Sequence of chain 1.C:
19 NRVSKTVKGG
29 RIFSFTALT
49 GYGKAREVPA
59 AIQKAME

This protein binds this small molecule.
Small molecule (SMILES): CN[C@@H]1[C@H](O)[C@H](NC)[C@H]2O[C@@]3(O)C(=O)C[C@@H](C)O[C@H]3O[C@@H]2[C@H]1O

Binding-site contacts:
Ligand atom C2 contacts residue LYS26 of chain 1.C at 3.9 Å.
Ligand atom C3 contacts residue LYS26 of chain 1.C at 3.3 Å.
Ligand atom C2M contacts residue GLY27 of chain 1.C at 4.4 Å.
Ligand atom C2M contacts residue LYS26 of chain 1.C at 3.6 Å.